Sequence of chain 3.A:
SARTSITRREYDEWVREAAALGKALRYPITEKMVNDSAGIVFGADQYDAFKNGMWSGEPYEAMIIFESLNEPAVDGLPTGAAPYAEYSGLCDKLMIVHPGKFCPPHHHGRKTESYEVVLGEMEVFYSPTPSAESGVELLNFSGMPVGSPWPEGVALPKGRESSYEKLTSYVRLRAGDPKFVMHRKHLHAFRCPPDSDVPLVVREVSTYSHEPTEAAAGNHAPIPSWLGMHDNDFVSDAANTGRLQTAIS

Binding-site contacts:
Ligand atom C3 contacts residue PHE191 of chain 3.A at 3.7 Å (hydrophobic).
Ligand atom C3 contacts residue LYS190 of chain 3.A at 4.4 Å.
Ligand atom C5 contacts residue PRO156 of chain 3.A at 3.5 Å (hydrophobic).
Ligand atom C1 contacts residue LYS190 of chain 3.A at 4.3 Å.
Ligand atom O4 contacts residue VAL192 of chain 3.A at 2.8 Å (h-bond).
Ligand atom O5 contacts residue VAL192 of chain 3.A at 2.6 Å (h-bond).
Ligand atom O4 contacts residue LYS190 of chain 3.A at 3.5 Å (salt-bridge).
Ligand atom O4 contacts residue PHE191 of chain 3.A at 3.5 Å.
Ligand atom C2 contacts residue LYS190 of chain 3.A at 3.6 Å.
Ligand atom O1 contacts residue LYS190 of chain 3.A at 4.3 Å.
Ligand atom O1 contacts residue PRO189 of chain 3.A at 3.8 Å.
Ligand atom O2 contacts residue LYS190 of chain 3.A at 4.2 Å.
Ligand atom O5 contacts residue MET155 of chain 3.A at 3.7 Å.
Ligand atom C5 contacts residue PHE191 of chain 3.A at 3.8 Å (hydrophobic).
Ligand atom C5 contacts residue MET155 of chain 3.A at 4.5 Å (hydrophobic).
Ligand atom O5 contacts residue PRO156 of chain 3.A at 3.6 Å.
Ligand atom O3 contacts residue PHE191 of chain 3.A at 4.2 Å.
Ligand atom O2 contacts residue PRO189 of chain 3.A at 4.0 Å.
Ligand atom C5 contacts residue VAL192 of chain 3.A at 3.5 Å (hydrophobic).
Ligand atom C4 contacts residue VAL192 of chain 3.A at 3.9 Å (hydrophobic).
Ligand atom C4 contacts residue PHE191 of chain 3.A at 4.3 Å (hydrophobic).
Ligand atom O3 contacts residue PRO156 of chain 3.A at 3.8 Å.
Ligand atom C2 contacts residue PHE191 of chain 3.A at 4.4 Å (hydrophobic).

This small molecule binds to this protein.
Small molecule (SMILES): OC[C@@H](O)C(O)[C@@H](O)CO